Binding-site contacts:
Ligand atom O contacts residue LYS91 of chain 1.B at 4.2 Å.
Ligand atom OG contacts residue TYR41 of chain 1.B at 4.0 Å.
Ligand atom C contacts residue ASP92 of chain 1.B at 4.3 Å.
Ligand atom OXT contacts residue TYR84 of chain 1.B at 3.7 Å.
Ligand atom C contacts residue TYR84 of chain 1.B at 4.3 Å (hydrophobic).
Ligand atom O3P contacts residue LYS50 of chain 1.B at 2.9 Å (salt-bridge).
Ligand atom C contacts residue LYS91 of chain 1.B at 4.2 Å.
Ligand atom N contacts residue TYR41 of chain 1.B at 3.1 Å (h-bond).
Ligand atom N contacts residue ASP92 of chain 1.B at 3.6 Å.
Ligand atom OXT contacts residue LYS91 of chain 1.B at 3.3 Å (salt-bridge).
Ligand atom CA contacts residue TYR84 of chain 1.B at 4.0 Å (hydrophobic).
Ligand atom N contacts residue TYR84 of chain 1.B at 3.3 Å.
Ligand atom O1P contacts residue LYS52 of chain 1.B at 3.3 Å (salt-bridge).
Ligand atom P contacts residue LYS50 of chain 1.B at 4.3 Å.
Ligand atom OXT contacts residue ASP92 of chain 1.B at 3.1 Å (salt-bridge).
Ligand atom CA contacts residue TYR41 of chain 1.B at 4.4 Å (hydrophobic).

This protein binds this small molecule.
Small molecule (SMILES): N[C@@H](COP(=O)(O)O)C(=O)O

Sequence of chain 1.B:
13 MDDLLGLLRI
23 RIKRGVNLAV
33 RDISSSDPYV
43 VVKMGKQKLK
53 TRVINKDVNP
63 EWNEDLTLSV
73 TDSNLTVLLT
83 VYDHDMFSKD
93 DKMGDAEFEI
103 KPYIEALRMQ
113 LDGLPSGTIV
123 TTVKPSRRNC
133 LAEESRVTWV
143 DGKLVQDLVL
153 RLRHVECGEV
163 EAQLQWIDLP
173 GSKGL